This protein binds this small molecule.
Small molecule (SMILES): COC(=O)[C@@H]1C[C@@H](O)CN1C(=O)c1ccco1

Sequence of chain 2.A:
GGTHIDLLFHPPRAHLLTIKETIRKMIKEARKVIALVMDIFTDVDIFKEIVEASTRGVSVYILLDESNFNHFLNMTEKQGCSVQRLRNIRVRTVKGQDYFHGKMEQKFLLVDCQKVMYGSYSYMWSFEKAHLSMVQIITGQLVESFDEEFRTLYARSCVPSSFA

Binding-site contacts:
Ligand atom C13 contacts residue PRO13 of chain 2.A at 4.4 Å (hydrophobic).
Ligand atom C12 contacts residue LYS138 of chain 2.A at 3.8 Å.
Ligand atom O17 contacts residue PRO13 of chain 2.A at 3.5 Å.
Ligand atom C14 contacts residue GLN99 of chain 1.A at 4.0 Å.
Ligand atom O17 contacts residue HIS12 of chain 2.A at 4.2 Å.
Ligand atom C01 contacts residue THR20 of chain 2.A at 3.8 Å.
Ligand atom C12 contacts residue PRO13 of chain 2.A at 4.5 Å (hydrophobic).
Ligand atom O02 contacts residue HIS12 of chain 2.A at 4.2 Å.
Ligand atom C01 contacts residue PRO14 of chain 2.A at 3.8 Å (hydrophobic).
Ligand atom C13 contacts residue GLN99 of chain 1.A at 4.1 Å.
Ligand atom C14 contacts residue PRO13 of chain 2.A at 4.4 Å (hydrophobic).
Ligand atom O17 contacts residue PRO14 of chain 2.A at 3.9 Å.
Ligand atom C13 contacts residue ALA139 of chain 2.A at 3.1 Å (hydrophobic).
Ligand atom C12 contacts residue HIS12 of chain 2.A at 3.7 Å.
Ligand atom C12 contacts residue ALA139 of chain 2.A at 3.7 Å (hydrophobic).
Ligand atom C10 contacts residue GLU137 of chain 2.A at 4.2 Å.
Ligand atom C10 contacts residue LYS138 of chain 2.A at 3.9 Å.
Ligand atom C13 contacts residue HIS140 of chain 2.A at 3.4 Å.
Ligand atom C11 contacts residue HIS12 of chain 2.A at 4.2 Å.
Ligand atom C14 contacts residue ALA139 of chain 2.A at 4.0 Å (hydrophobic).
Ligand atom C11 contacts residue LYS138 of chain 2.A at 3.9 Å.
Ligand atom O16 contacts residue GLU137 of chain 2.A at 3.2 Å (salt-bridge).
Ligand atom C12 contacts residue HIS140 of chain 2.A at 3.4 Å.
Ligand atom C10 contacts residue HIS12 of chain 2.A at 3.7 Å.
Ligand atom C14 contacts residue LEU141 of chain 2.A at 3.6 Å (hydrophobic).
Ligand atom C13 contacts residue LEU141 of chain 2.A at 3.4 Å (hydrophobic).
Ligand atom O16 contacts residue HIS12 of chain 2.A at 2.8 Å (h-bond).
Ligand atom O15 contacts residue GLN99 of chain 1.A at 4.2 Å.
Ligand atom C13 contacts residue GLY98 of chain 1.A at 4.4 Å.
Ligand atom C14 contacts residue GLY98 of chain 1.A at 4.4 Å.
Ligand atom O15 contacts residue PRO13 of chain 2.A at 4.4 Å.
Ligand atom C01 contacts residue HIS12 of chain 2.A at 4.3 Å.
Ligand atom C03 contacts residue HIS12 of chain 2.A at 4.3 Å.
Ligand atom O16 contacts residue LYS138 of chain 2.A at 3.9 Å.

Sequence of chain 1.A:
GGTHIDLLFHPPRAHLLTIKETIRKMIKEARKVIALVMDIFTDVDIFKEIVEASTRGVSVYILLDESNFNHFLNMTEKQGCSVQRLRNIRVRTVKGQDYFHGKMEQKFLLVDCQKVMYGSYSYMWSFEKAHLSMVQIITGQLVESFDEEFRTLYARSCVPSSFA